Binding-site contacts:
Ligand atom C9 contacts residue ALA277 of chain 1.A at 3.8 Å (hydrophobic).
Ligand atom C11 contacts residue THR218 of chain 1.A at 4.1 Å.
Ligand atom C9 contacts residue LEU217 of chain 1.A at 3.3 Å (hydrophobic).
Ligand atom O3 contacts residue LEU217 of chain 1.A at 3.9 Å.
Ligand atom O3 contacts residue THR218 of chain 1.A at 3.6 Å.
Ligand atom C2 contacts residue THR218 of chain 1.A at 4.2 Å.
Ligand atom C10 contacts residue THR218 of chain 1.A at 4.2 Å.
Ligand atom C11 contacts residue ILE275 of chain 1.A at 3.5 Å (hydrophobic).
Ligand atom C12 contacts residue ILE275 of chain 1.A at 4.2 Å (hydrophobic).
Ligand atom C10 contacts residue ILE275 of chain 1.A at 3.2 Å (hydrophobic).
Ligand atom C10 contacts residue LEU217 of chain 1.A at 3.4 Å (hydrophobic).
Ligand atom C5 contacts residue THR218 of chain 1.A at 3.5 Å.
Ligand atom N1 contacts residue LEU217 of chain 1.A at 3.6 Å (h-bond).
Ligand atom C1 contacts residue THR218 of chain 1.A at 4.1 Å.
Ligand atom C6 contacts residue LEU217 of chain 1.A at 4.4 Å (hydrophobic).
Ligand atom C10 contacts residue PHE274 of chain 1.A at 4.2 Å (hydrophobic).
Ligand atom C4 contacts residue THR218 of chain 1.A at 3.8 Å.
Ligand atom C11 contacts residue PHE274 of chain 1.A at 4.1 Å (hydrophobic).
Ligand atom O3 contacts residue PHE274 of chain 1.A at 3.4 Å.
Ligand atom C9 contacts residue ILE275 of chain 1.A at 3.6 Å (hydrophobic).
Ligand atom C7 contacts residue ILE275 of chain 1.A at 3.6 Å (hydrophobic).
Ligand atom N1 contacts residue THR218 of chain 1.A at 4.2 Å.
Ligand atom O2 contacts residue LEU217 of chain 1.A at 4.4 Å.
Ligand atom O3 contacts residue ILE275 of chain 1.A at 3.6 Å (h-bond).
Ligand atom O2 contacts residue ILE275 of chain 1.A at 4.3 Å.
Ligand atom C6 contacts residue THR218 of chain 1.A at 3.9 Å.
Ligand atom C3 contacts residue THR218 of chain 1.A at 4.4 Å.
Ligand atom N contacts residue VAL273 of chain 1.A at 4.1 Å.
Ligand atom O3 contacts residue ALA277 of chain 1.A at 4.0 Å.
Ligand atom C10 contacts residue ALA277 of chain 1.A at 4.3 Å (hydrophobic).
Ligand atom C8 contacts residue ILE275 of chain 1.A at 3.8 Å (hydrophobic).
Ligand atom C11 contacts residue VAL273 of chain 1.A at 3.8 Å (hydrophobic).
Ligand atom C12 contacts residue VAL273 of chain 1.A at 3.4 Å (hydrophobic).
Ligand atom C8 contacts residue LEU217 of chain 1.A at 3.5 Å (hydrophobic).
Ligand atom N1 contacts residue ILE275 of chain 1.A at 3.3 Å (h-bond).
Ligand atom C9 contacts residue GLY276 of chain 1.A at 4.0 Å.
Ligand atom C2 contacts residue ARG220 of chain 1.A at 4.3 Å.
Ligand atom C7 contacts residue LEU217 of chain 1.A at 3.7 Å (hydrophobic).
Ligand atom C6 contacts residue ILE275 of chain 1.A at 3.8 Å (hydrophobic).
Ligand atom C1 contacts residue VAL273 of chain 1.A at 4.3 Å (hydrophobic).

Sequence of chain 1.A:
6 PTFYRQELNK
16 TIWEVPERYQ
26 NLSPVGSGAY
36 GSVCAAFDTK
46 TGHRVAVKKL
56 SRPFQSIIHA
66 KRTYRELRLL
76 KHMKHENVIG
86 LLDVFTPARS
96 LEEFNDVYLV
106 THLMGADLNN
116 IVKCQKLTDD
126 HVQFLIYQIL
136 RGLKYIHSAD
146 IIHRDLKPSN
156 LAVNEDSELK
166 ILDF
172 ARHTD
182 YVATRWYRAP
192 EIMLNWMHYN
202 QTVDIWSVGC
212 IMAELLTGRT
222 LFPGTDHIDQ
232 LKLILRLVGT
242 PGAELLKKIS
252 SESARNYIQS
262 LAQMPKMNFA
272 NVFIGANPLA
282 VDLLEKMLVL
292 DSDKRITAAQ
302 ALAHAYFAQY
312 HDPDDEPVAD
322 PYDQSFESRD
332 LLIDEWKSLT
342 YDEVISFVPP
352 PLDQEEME

The protein below binds the small molecule below.
Small molecule (SMILES): CCCNS(=O)(=O)c1ccc(N2C(=O)C=CC2=O)cc1